Binding-site contacts:
Ligand atom O5 contacts residue VAL314 of chain 4.K at 3.8 Å.
Ligand atom C7 contacts residue ASN315 of chain 4.K at 3.3 Å.
Ligand atom C5 contacts residue ASN315 of chain 4.K at 3.7 Å.
Ligand atom C1 contacts residue VAL314 of chain 4.K at 4.4 Å (hydrophobic).
Ligand atom N2 contacts residue ASN315 of chain 4.K at 2.8 Å (h-bond).
Ligand atom C8 contacts residue ASN315 of chain 4.K at 3.5 Å.
Ligand atom C6 contacts residue THR313 of chain 4.K at 4.5 Å.
Ligand atom O7 contacts residue ASN315 of chain 4.K at 4.2 Å.
Ligand atom C8 contacts residue ILE281 of chain 4.K at 4.5 Å (hydrophobic).
Ligand atom O5 contacts residue ASN315 of chain 4.K at 2.4 Å (h-bond).
Ligand atom O5 contacts residue THR313 of chain 4.K at 4.3 Å.
Ligand atom C4 contacts residue ASN315 of chain 4.K at 4.3 Å.
Ligand atom C3 contacts residue ASN315 of chain 4.K at 3.8 Å.
Ligand atom C1 contacts residue ASN315 of chain 4.K at 1.4 Å.
Ligand atom C2 contacts residue ASN315 of chain 4.K at 2.5 Å.
Ligand atom C6 contacts residue ASN315 of chain 4.K at 4.5 Å.

This small molecule binds to this protein.
Small molecule (SMILES): CC(=O)N[C@@H]1[C@@H](O)[C@H](O)[C@@H](CO)O[C@H]1O

Sequence of chain 4.K:
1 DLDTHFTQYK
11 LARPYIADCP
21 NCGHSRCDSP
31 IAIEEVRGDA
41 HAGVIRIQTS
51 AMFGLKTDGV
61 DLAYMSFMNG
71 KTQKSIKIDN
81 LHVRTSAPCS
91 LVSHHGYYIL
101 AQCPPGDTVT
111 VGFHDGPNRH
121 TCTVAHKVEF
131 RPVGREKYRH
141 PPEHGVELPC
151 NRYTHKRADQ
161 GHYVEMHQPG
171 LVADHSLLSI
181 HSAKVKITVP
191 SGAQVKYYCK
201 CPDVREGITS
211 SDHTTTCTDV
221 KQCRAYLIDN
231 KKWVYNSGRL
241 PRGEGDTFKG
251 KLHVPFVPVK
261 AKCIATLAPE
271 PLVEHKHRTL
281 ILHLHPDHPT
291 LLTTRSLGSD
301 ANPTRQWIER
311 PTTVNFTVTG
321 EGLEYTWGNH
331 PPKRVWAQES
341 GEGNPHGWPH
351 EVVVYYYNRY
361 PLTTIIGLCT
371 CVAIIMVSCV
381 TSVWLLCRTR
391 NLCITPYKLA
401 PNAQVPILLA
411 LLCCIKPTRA